Binding-site contacts:
Ligand atom O19 contacts residue TRP205 of chain 1.A at 3.3 Å.
Ligand atom C5 contacts residue GLY206 of chain 1.A at 3.5 Å.
Ligand atom O19 contacts residue GLY206 of chain 1.A at 3.6 Å (h-bond).
Ligand atom S3 contacts residue CYS209 of chain 1.A at 3.6 Å.
Ligand atom CL contacts residue ILE217 of chain 1.A at 3.5 Å.
Ligand atom O30 contacts residue THR84 of chain 1.A at 3.2 Å.
Ligand atom C11 contacts residue GLY208 of chain 1.A at 3.3 Å.
Ligand atom C28 contacts residue TYR85 of chain 1.A at 3.6 Å (hydrophobic).
Ligand atom C6 contacts residue GLY208 of chain 1.A at 3.5 Å.
Ligand atom C23 contacts residue PHE162 of chain 1.A at 3.7 Å (hydrophobic).
Ligand atom C10 contacts residue TRP205 of chain 1.A at 3.2 Å (hydrophobic).
Ligand atom C16 contacts residue GLY206 of chain 1.A at 3.7 Å.
Ligand atom CL contacts residue TRP205 of chain 1.A at 3.5 Å.
Ligand atom CL contacts residue GLY216 of chain 1.A at 3.9 Å.
Ligand atom C11 contacts residue GLY206 of chain 1.A at 3.9 Å.
Ligand atom CL contacts residue ALA180 of chain 1.A at 3.9 Å.
Ligand atom O30 contacts residue GLU83 of chain 1.A at 3.6 Å.
Ligand atom C6 contacts residue GLY206 of chain 1.A at 3.8 Å.
Ligand atom C11 contacts residue ALA180 of chain 1.A at 3.5 Å (hydrophobic).
Ligand atom C23 contacts residue GLY206 of chain 1.A at 3.9 Å.
Ligand atom C28 contacts residue LYS82 of chain 1.A at 3.5 Å.
Ligand atom CL contacts residue TYR218 of chain 1.A at 3.9 Å.
Ligand atom C27 contacts residue TRP205 of chain 1.A at 3.9 Å (hydrophobic).
Ligand atom C2 contacts residue SER185 of chain 1.A at 3.9 Å.
Ligand atom C10 contacts residue GLY206 of chain 1.A at 3.6 Å.
Ligand atom N18 contacts residue GLY206 of chain 1.A at 3.0 Å (h-bond).
Ligand atom O9 contacts residue GLN182 of chain 1.A at 3.6 Å.
Ligand atom C5 contacts residue TRP205 of chain 1.A at 3.6 Å (hydrophobic).
Ligand atom C29 contacts residue THR84 of chain 1.A at 3.4 Å.
Ligand atom C20 contacts residue GLY206 of chain 1.A at 3.3 Å.
Ligand atom C14 contacts residue TRP205 of chain 1.A at 3.9 Å (hydrophobic).
Ligand atom C21 contacts residue GLY206 of chain 1.A at 3.7 Å.
Ligand atom O30 contacts residue TYR85 of chain 1.A at 3.7 Å.
Ligand atom CL contacts residue VAL203 of chain 1.A at 3.7 Å.
Ligand atom O8 contacts residue GLN182 of chain 1.A at 3.5 Å.
Ligand atom C12 contacts residue GLY206 of chain 1.A at 3.2 Å.
Ligand atom S3 contacts residue GLY208 of chain 1.A at 3.2 Å (h-bond).
Ligand atom C15 contacts residue GLY206 of chain 1.A at 3.0 Å.
Ligand atom C14 contacts residue ALA180 of chain 1.A at 3.8 Å (hydrophobic).
Ligand atom C13 contacts residue TRP205 of chain 1.A at 3.3 Å (hydrophobic).

A small-molecule ligand and the protein it binds are described below.
Small molecule (SMILES): C[C@@H](C(=O)N1CCOCC1)N1CC[C@H](NS(=O)(=O)c2cc3cc(Cl)ccc3s2)C1=O

Sequence of chain 1.A:
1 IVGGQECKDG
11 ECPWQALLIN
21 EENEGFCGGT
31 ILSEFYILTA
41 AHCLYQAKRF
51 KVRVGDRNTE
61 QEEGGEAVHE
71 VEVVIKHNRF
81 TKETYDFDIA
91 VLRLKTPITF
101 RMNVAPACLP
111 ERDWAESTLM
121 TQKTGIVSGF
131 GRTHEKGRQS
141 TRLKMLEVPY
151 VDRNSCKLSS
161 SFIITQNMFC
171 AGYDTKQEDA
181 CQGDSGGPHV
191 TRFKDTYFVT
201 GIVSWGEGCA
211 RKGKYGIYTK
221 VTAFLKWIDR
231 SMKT